Binding-site contacts:
Ligand atom C6 contacts residue LEU147 of chain 1.B at 3.5 Å (hydrophobic).
Ligand atom N8 contacts residue ALA97 of chain 1.B at 2.8 Å (h-bond).
Ligand atom F31 contacts residue LEU94 of chain 1.B at 3.8 Å.
Ligand atom C10 contacts residue GLY100 of chain 1.B at 3.5 Å.
Ligand atom C10 contacts residue PRO98 of chain 1.B at 3.9 Å (hydrophobic).
Ligand atom C10 contacts residue PHE96 of chain 1.B at 3.6 Å (hydrophobic).
Ligand atom F33 contacts residue ALA44 of chain 1.B at 3.5 Å.
Ligand atom C29 contacts residue GLU144 of chain 1.B at 3.6 Å.
Ligand atom N2 contacts residue PHE96 of chain 1.B at 3.5 Å.
Ligand atom F32 contacts residue LEU78 of chain 1.B at 3.4 Å.
Ligand atom C9 contacts residue ALA97 of chain 1.B at 3.4 Å (hydrophobic).
Ligand atom C28 contacts residue ALA157 of chain 1.B at 3.8 Å (hydrophobic).
Ligand atom N8 contacts residue PHE96 of chain 1.B at 3.4 Å.
Ligand atom C21 contacts residue VAL31 of chain 1.B at 3.8 Å (hydrophobic).
Ligand atom C1 contacts residue ALA44 of chain 1.B at 3.8 Å (hydrophobic).
Ligand atom F33 contacts residue LEU78 of chain 1.B at 3.3 Å.
Ligand atom F31 contacts residue VAL31 of chain 1.B at 3.3 Å.
Ligand atom C3 contacts residue ALA97 of chain 1.B at 3.7 Å (hydrophobic).
Ligand atom F32 contacts residue LEU147 of chain 1.B at 3.6 Å.
Ligand atom C28 contacts residue GLU144 of chain 1.B at 3.4 Å.
Ligand atom C1 contacts residue GLU95 of chain 1.B at 3.4 Å.
Ligand atom C9 contacts residue PHE96 of chain 1.B at 3.8 Å (hydrophobic).
Ligand atom C1 contacts residue LEU147 of chain 1.B at 3.7 Å (hydrophobic).
Ligand atom C5 contacts residue LEU147 of chain 1.B at 3.6 Å (hydrophobic).
Ligand atom C22 contacts residue LYS25 of chain 1.B at 3.4 Å.
Ligand atom C21 contacts residue GLY24 of chain 1.B at 3.8 Å.
Ligand atom C22 contacts residue GLY26 of chain 1.B at 3.4 Å.
Ligand atom C28 contacts residue LEU147 of chain 1.B at 3.9 Å (hydrophobic).
Ligand atom C14 contacts residue GLY100 of chain 1.B at 3.9 Å.
Ligand atom C21 contacts residue LYS25 of chain 1.B at 3.6 Å.
Ligand atom C11 contacts residue GLY100 of chain 1.B at 3.8 Å.
Ligand atom N2 contacts residue ALA97 of chain 1.B at 3.0 Å (h-bond).
Ligand atom C1 contacts residue ALA97 of chain 1.B at 3.8 Å (hydrophobic).
Ligand atom N25 contacts residue GLU101 of chain 1.B at 3.9 Å.
Ligand atom C9 contacts residue GLY100 of chain 1.B at 3.5 Å.
Ligand atom F33 contacts residue GLU95 of chain 1.B at 3.5 Å.
Ligand atom F33 contacts residue LEU94 of chain 1.B at 3.3 Å.
Ligand atom C20 contacts residue LEU23 of chain 1.B at 3.9 Å (hydrophobic).
Ligand atom C30 contacts residue LEU78 of chain 1.B at 3.9 Å (hydrophobic).
Ligand atom C10 contacts residue ALA97 of chain 1.B at 3.2 Å (hydrophobic).

This protein binds this small molecule.
Small molecule (SMILES): CC(C)NC(=O)[C@H]1CCC[C@H]1Nc1nc(Nc2ccc(C(=O)N(C)C3CCN(C)CC3)cc2)ncc1C(F)(F)F

Sequence of chain 1.B:
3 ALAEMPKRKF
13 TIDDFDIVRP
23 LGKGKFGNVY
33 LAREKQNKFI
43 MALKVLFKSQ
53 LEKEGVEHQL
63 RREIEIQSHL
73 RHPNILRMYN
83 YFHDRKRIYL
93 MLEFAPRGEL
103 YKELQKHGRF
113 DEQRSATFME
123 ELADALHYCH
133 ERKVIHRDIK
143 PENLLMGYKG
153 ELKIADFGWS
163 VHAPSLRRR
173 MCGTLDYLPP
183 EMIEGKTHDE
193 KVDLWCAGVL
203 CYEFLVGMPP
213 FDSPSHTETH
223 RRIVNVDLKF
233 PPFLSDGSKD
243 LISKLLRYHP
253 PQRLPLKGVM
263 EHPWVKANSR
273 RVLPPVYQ